Binding-site contacts:
Ligand atom C2 contacts residue ASN444 of chain 2.A at 2.4 Å.
Ligand atom O6 contacts residue GLY448 of chain 2.A at 2.5 Å (h-bond).
Ligand atom C1 contacts residue ASN444 of chain 2.A at 1.4 Å.
Ligand atom C6 contacts residue PRO429 of chain 2.A at 4.0 Å (hydrophobic).
Ligand atom C1 contacts residue PHE435 of chain 2.A at 4.2 Å (hydrophobic).
Ligand atom C5 contacts residue ASN444 of chain 2.A at 3.5 Å.
Ligand atom C6 contacts residue PHE435 of chain 2.A at 4.5 Å (hydrophobic).
Ligand atom C5 contacts residue GLY448 of chain 2.A at 4.4 Å.
Ligand atom O5 contacts residue PHE435 of chain 2.A at 4.1 Å.
Ligand atom O7 contacts residue ASN444 of chain 2.A at 3.5 Å (h-bond).
Ligand atom C3 contacts residue ASN444 of chain 2.A at 3.7 Å.
Ligand atom C6 contacts residue GLY448 of chain 2.A at 3.5 Å.
Ligand atom C7 contacts residue ASN444 of chain 2.A at 3.4 Å.
Ligand atom O5 contacts residue ASN444 of chain 2.A at 2.2 Å (h-bond).
Ligand atom N2 contacts residue ASN444 of chain 2.A at 2.9 Å (h-bond).
Ligand atom O5 contacts residue GLY448 of chain 2.A at 3.9 Å.
Ligand atom C4 contacts residue ASN444 of chain 2.A at 4.1 Å.
Ligand atom C5 contacts residue PHE435 of chain 2.A at 3.8 Å (hydrophobic).

Sequence of chain 2.A:
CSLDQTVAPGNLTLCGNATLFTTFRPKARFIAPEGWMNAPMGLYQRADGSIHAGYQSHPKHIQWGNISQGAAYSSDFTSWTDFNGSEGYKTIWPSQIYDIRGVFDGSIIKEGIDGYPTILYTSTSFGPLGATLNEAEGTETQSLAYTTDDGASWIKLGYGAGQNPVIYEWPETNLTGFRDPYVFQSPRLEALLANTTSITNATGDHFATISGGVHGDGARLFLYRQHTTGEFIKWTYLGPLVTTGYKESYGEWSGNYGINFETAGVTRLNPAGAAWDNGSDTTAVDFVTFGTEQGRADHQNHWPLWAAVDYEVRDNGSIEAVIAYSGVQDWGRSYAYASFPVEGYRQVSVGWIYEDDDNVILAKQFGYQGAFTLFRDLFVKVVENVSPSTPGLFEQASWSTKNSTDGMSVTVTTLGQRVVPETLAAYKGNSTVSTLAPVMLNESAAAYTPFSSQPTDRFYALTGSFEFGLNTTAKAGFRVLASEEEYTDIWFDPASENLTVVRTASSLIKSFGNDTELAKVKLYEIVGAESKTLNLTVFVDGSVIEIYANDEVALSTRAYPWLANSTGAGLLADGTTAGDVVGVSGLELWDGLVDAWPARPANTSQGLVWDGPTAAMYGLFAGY

A protein and the small-molecule ligand that binds it are described below.
Small molecule (SMILES): CC(=O)N[C@@H]1[C@@H](O)[C@H](O)[C@@H](CO)O[C@H]1O